Binding-site contacts:
Ligand atom N2 contacts residue MET84 of chain 5.A at 3.3 Å.
Ligand atom O13 contacts residue HIS29 of chain 5.A at 3.0 Å (h-bond).
Ligand atom C5 contacts residue MET84 of chain 5.A at 3.4 Å (hydrophobic).
Ligand atom C7 contacts residue GLU149 of chain 5.A at 3.1 Å.
Ligand atom P9 contacts residue ARG76 of chain 7.B at 3.7 Å.
Ligand atom O12 contacts residue SER171 of chain 7.B at 2.6 Å (h-bond).
Ligand atom C7 contacts residue MN1 of chain 7.E at 3.3 Å.
Ligand atom N1 contacts residue MET84 of chain 5.A at 3.3 Å.
Ligand atom N4 contacts residue MN1 of chain 7.D at 2.3 Å.
Ligand atom C7 contacts residue GLU7 of chain 7.A at 3.6 Å.
Ligand atom O13 contacts residue GLU149 of chain 5.A at 2.8 Å (salt-bridge).
Ligand atom O10 contacts residue LYS153 of chain 5.A at 2.8 Å (salt-bridge).
Ligand atom O10 contacts residue ARG98 of chain 7.B at 3.1 Å (salt-bridge).
Ligand atom C5 contacts residue HIS52 of chain 7.A at 3.2 Å.
Ligand atom C3 contacts residue MET84 of chain 5.A at 3.5 Å (hydrophobic).
Ligand atom C5 contacts residue MN1 of chain 7.D at 3.3 Å.
Ligand atom O13 contacts residue GLU7 of chain 7.A at 2.9 Å (salt-bridge).
Ligand atom C6 contacts residue GLU7 of chain 7.A at 3.6 Å.
Ligand atom O10 contacts residue ARG76 of chain 7.B at 3.0 Å (salt-bridge).
Ligand atom N1 contacts residue HIS145 of chain 5.A at 3.2 Å (h-bond).
Ligand atom N1 contacts residue MN1 of chain 7.E at 2.3 Å.
Ligand atom N1 contacts residue GLU149 of chain 5.A at 3.3 Å (salt-bridge).
Ligand atom C5 contacts residue MN1 of chain 7.E at 3.2 Å.
Ligand atom N4 contacts residue HIS146 of chain 5.A at 3.5 Å (h-bond).
Ligand atom N4 contacts residue MET84 of chain 5.A at 3.5 Å.
Ligand atom O11 contacts residue ARG98 of chain 7.B at 2.8 Å (salt-bridge).
Ligand atom N4 contacts residue GLU56 of chain 7.A at 3.0 Å (salt-bridge).
Ligand atom C3 contacts residue GLU56 of chain 7.A at 3.3 Å.
Ligand atom C8 contacts residue GLU149 of chain 5.A at 3.6 Å.
Ligand atom C6 contacts residue MN1 of chain 7.E at 3.6 Å.
Ligand atom O13 contacts residue MN1 of chain 7.E at 2.3 Å.
Ligand atom N2 contacts residue MN1 of chain 7.E at 3.4 Å.
Ligand atom O12 contacts residue ARG76 of chain 7.B at 2.8 Å (salt-bridge).
Ligand atom N1 contacts residue HIS53 of chain 7.A at 3.1 Å (h-bond).
Ligand atom N4 contacts residue HIS52 of chain 7.A at 3.1 Å (h-bond).
Ligand atom C3 contacts residue MN1 of chain 7.D at 3.2 Å.
Ligand atom O13 contacts residue HIS53 of chain 7.A at 3.4 Å (h-bond).
Ligand atom C8 contacts residue GLU7 of chain 7.A at 3.7 Å.
Ligand atom O11 contacts residue LYS173 of chain 7.B at 2.7 Å (salt-bridge).
Ligand atom C5 contacts residue HIS145 of chain 5.A at 3.2 Å.

Sequence of chain 7.A:
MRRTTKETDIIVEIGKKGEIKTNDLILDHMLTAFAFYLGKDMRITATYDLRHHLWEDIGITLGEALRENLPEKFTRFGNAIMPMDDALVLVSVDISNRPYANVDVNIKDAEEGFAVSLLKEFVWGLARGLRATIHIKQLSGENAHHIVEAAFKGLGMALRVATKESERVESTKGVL

Sequence of chain 7.B:
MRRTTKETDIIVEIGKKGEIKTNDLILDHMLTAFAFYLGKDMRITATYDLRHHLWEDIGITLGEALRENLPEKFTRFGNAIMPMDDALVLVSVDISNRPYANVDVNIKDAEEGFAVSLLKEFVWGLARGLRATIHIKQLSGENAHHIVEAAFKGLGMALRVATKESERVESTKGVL

Sequence of chain 5.A:
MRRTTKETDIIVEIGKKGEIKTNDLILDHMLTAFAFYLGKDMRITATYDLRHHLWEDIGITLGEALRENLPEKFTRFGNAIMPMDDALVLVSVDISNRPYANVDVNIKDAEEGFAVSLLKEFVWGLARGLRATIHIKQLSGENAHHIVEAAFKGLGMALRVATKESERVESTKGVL

This protein binds this small molecule.
Small molecule (SMILES): O=P(O)(O)C[C@H](O)Cn1cncn1